This protein binds this small molecule.
Small molecule (SMILES): CC[C@H](C)[C@H](NC(=O)[C@H](CC(C)C)NC(=O)[C@H](CO)NC(=O)CNC(=O)[C@@H](NC(=O)[C@@H](N)[C@@H](C)O)C(C)C)C(=O)N[C@H](C=O)CCC(N)=O

Sequence of chain 3.B:
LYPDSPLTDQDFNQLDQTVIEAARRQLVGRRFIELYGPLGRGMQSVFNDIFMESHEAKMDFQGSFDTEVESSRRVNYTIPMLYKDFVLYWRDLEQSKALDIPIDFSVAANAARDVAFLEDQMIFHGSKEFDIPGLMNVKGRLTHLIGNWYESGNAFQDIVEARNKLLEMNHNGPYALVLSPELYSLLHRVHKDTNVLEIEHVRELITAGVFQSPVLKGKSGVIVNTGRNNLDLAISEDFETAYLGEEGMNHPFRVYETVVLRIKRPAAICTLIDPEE

Binding-site contacts:
Ligand atom O contacts residue PRO43 of chain 3.B at 3.8 Å.
Ligand atom NE2 contacts residue GLU39 of chain 3.B at 2.9 Å (salt-bridge).
Ligand atom O contacts residue ARG35 of chain 3.B at 2.7 Å (salt-bridge).
Ligand atom CD contacts residue ARG36 of chain 3.B at 3.7 Å.
Ligand atom O contacts residue ARG29 of chain 3.B at 3.2 Å (salt-bridge).
Ligand atom CG2 contacts residue PRO43 of chain 3.B at 3.8 Å (hydrophobic).
Ligand atom CD1 contacts residue ARG36 of chain 3.B at 3.6 Å.
Ligand atom C contacts residue ARG35 of chain 3.B at 3.9 Å.
Ligand atom O contacts residue ARG35 of chain 3.B at 4.0 Å.
Ligand atom C contacts residue ASP243 of chain 3.B at 3.5 Å.
Ligand atom OE1 contacts residue PHE37 of chain 3.B at 3.7 Å.
Ligand atom O contacts residue ASP243 of chain 3.B at 4.1 Å.
Ligand atom O contacts residue GLU39 of chain 3.B at 3.0 Å (salt-bridge).
Ligand atom OE1 contacts residue GLU39 of chain 3.B at 3.1 Å (salt-bridge).
Ligand atom CD1 contacts residue LEU40 of chain 3.B at 3.6 Å (hydrophobic).
Ligand atom CD1 contacts residue ARG35 of chain 3.B at 4.0 Å.
Ligand atom N contacts residue ASP243 of chain 3.B at 3.2 Å (salt-bridge).
Ligand atom CA contacts residue ARG29 of chain 3.B at 4.1 Å.
Ligand atom OE1 contacts residue ARG36 of chain 3.B at 2.9 Å (salt-bridge).
Ligand atom CG contacts residue ARG36 of chain 3.B at 3.8 Å.
Ligand atom CD1 contacts residue ARG29 of chain 3.B at 3.5 Å.
Ligand atom CB contacts residue ARG36 of chain 3.B at 3.4 Å.
Ligand atom N contacts residue ASP243 of chain 3.B at 2.6 Å (salt-bridge).
Ligand atom CG2 contacts residue ARG36 of chain 3.B at 4.1 Å.
Ligand atom N contacts residue ARG29 of chain 3.B at 4.2 Å.
Ligand atom N contacts residue PRO43 of chain 3.B at 4.0 Å.
Ligand atom CG1 contacts residue ARG36 of chain 3.B at 4.0 Å.
Ligand atom CG1 contacts residue ASP243 of chain 3.B at 3.2 Å.
Ligand atom CA contacts residue ASP243 of chain 3.B at 3.6 Å.
Ligand atom CD2 contacts residue LEU40 of chain 3.B at 4.1 Å (hydrophobic).
Ligand atom CA contacts residue ASP243 of chain 3.B at 3.5 Å.
Ligand atom CA contacts residue ARG29 of chain 3.B at 3.8 Å.
Ligand atom CB contacts residue ASP243 of chain 3.B at 4.0 Å.
Ligand atom N contacts residue ARG35 of chain 3.B at 4.0 Å.
Ligand atom C contacts residue GLU39 of chain 3.B at 3.6 Å.
Ligand atom C contacts residue ARG29 of chain 3.B at 3.9 Å.
Ligand atom O contacts residue ILE25 of chain 3.B at 3.8 Å.
Ligand atom CD contacts residue GLU39 of chain 3.B at 3.2 Å.
Ligand atom C contacts residue ASP243 of chain 3.B at 3.8 Å.
Ligand atom CG2 contacts residue ARG35 of chain 3.B at 3.4 Å.